A small-molecule ligand and the protein it binds are described below.
Small molecule (SMILES): CC(=O)N[C@@H]1[C@@H](O)[C@H](O)[C@@H](CO)O[C@H]1O

Binding-site contacts:
Ligand atom C1 contacts residue ASN603 of chain 1.H at 1.4 Å.
Ligand atom O7 contacts residue THR604 of chain 1.H at 3.9 Å.
Ligand atom C4 contacts residue ASN603 of chain 1.H at 4.2 Å.
Ligand atom O7 contacts residue ASN603 of chain 1.H at 3.6 Å (h-bond).
Ligand atom C7 contacts residue ASN603 of chain 1.H at 3.5 Å.
Ligand atom C3 contacts residue ASN603 of chain 1.H at 3.7 Å.
Ligand atom O6 contacts residue ASN603 of chain 1.H at 3.8 Å.
Ligand atom C5 contacts residue ASN603 of chain 1.H at 3.7 Å.
Ligand atom C2 contacts residue ASN603 of chain 1.H at 2.4 Å.
Ligand atom O5 contacts residue ASN603 of chain 1.H at 2.4 Å (h-bond).
Ligand atom N2 contacts residue ASN603 of chain 1.H at 2.7 Å (h-bond).
Ligand atom C8 contacts residue ASN603 of chain 1.H at 4.5 Å.

Sequence of chain 1.H:
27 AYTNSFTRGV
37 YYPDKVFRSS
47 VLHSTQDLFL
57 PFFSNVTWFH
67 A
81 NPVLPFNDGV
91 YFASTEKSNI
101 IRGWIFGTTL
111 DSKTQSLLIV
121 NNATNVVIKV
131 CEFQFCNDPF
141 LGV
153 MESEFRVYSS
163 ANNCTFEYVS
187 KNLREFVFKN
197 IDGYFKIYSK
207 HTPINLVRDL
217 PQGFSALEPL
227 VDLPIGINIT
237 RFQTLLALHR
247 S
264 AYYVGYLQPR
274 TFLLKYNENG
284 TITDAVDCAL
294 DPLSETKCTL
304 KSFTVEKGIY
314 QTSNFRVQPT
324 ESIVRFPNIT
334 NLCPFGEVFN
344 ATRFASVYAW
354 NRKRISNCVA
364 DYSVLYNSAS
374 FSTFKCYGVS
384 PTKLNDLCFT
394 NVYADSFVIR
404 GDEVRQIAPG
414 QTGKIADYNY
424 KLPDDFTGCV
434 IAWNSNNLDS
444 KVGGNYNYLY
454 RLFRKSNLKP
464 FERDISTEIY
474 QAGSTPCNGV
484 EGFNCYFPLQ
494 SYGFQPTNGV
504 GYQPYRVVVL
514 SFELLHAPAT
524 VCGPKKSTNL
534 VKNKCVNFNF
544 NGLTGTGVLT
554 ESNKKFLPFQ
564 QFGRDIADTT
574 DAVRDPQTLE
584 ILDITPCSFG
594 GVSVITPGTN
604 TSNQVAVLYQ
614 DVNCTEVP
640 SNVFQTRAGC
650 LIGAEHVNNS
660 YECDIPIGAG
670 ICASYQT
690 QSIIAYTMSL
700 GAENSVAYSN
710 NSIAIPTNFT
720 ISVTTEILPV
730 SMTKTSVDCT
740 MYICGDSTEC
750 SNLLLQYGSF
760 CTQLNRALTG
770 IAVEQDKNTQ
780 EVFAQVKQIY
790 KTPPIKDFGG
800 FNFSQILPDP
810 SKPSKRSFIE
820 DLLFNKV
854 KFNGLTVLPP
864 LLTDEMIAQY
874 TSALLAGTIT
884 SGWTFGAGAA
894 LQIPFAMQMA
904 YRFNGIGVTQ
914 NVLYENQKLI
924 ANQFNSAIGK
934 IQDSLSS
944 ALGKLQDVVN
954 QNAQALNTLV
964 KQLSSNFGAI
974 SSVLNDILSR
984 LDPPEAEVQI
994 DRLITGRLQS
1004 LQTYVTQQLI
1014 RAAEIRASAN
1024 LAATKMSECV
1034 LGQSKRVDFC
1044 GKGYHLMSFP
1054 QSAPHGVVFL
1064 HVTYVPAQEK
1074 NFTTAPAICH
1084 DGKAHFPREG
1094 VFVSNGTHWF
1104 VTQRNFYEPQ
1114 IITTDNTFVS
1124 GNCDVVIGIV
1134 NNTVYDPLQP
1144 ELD